Binding-site contacts:
Ligand atom O11 contacts residue VAL282 of chain 2.A at 3.0 Å.
Ligand atom N2 contacts residue MET304 of chain 2.A at 4.1 Å.
Ligand atom C3 contacts residue GLU307 of chain 2.A at 3.2 Å.
Ligand atom O12 contacts residue PHE299 of chain 2.A at 3.8 Å.
Ligand atom C7 contacts residue TRP302 of chain 2.A at 3.0 Å (hydrophobic).
Ligand atom N2 contacts residue HEM1 of chain 2.C at 3.8 Å.
Ligand atom N1 contacts residue TRP302 of chain 2.A at 3.8 Å.
Ligand atom C6 contacts residue GLY301 of chain 2.A at 3.9 Å.
Ligand atom C7 contacts residue PRO280 of chain 2.A at 3.8 Å (hydrophobic).
Ligand atom N1 contacts residue MET304 of chain 2.A at 3.4 Å (h-bond).
Ligand atom O12 contacts residue HEM1 of chain 2.C at 4.1 Å.
Ligand atom C5 contacts residue PRO280 of chain 2.A at 4.0 Å (hydrophobic).
Ligand atom C6 contacts residue PRO280 of chain 2.A at 4.0 Å (hydrophobic).
Ligand atom O12 contacts residue ASN300 of chain 2.A at 3.4 Å.
Ligand atom C4 contacts residue HEM1 of chain 2.C at 4.1 Å.
Ligand atom N1 contacts residue TYR303 of chain 2.A at 3.5 Å.
Ligand atom N1 contacts residue GLU307 of chain 2.A at 3.7 Å.
Ligand atom N10 contacts residue VAL282 of chain 2.A at 3.9 Å.
Ligand atom N1 contacts residue HEM1 of chain 2.C at 3.8 Å.
Ligand atom C4 contacts residue PRO280 of chain 2.A at 4.0 Å (hydrophobic).
Ligand atom C7 contacts residue HEM1 of chain 2.C at 3.2 Å.
Ligand atom N2 contacts residue GLU307 of chain 2.A at 2.7 Å.
Ligand atom C5 contacts residue HEM1 of chain 2.C at 4.0 Å.
Ligand atom O12 contacts residue VAL282 of chain 2.A at 4.2 Å.
Ligand atom C9 contacts residue PRO280 of chain 2.A at 3.9 Å (hydrophobic).
Ligand atom C6 contacts residue HEM1 of chain 2.C at 3.2 Å.
Ligand atom C6 contacts residue TRP302 of chain 2.A at 4.0 Å (hydrophobic).
Ligand atom O11 contacts residue PHE299 of chain 2.A at 3.6 Å.
Ligand atom C8 contacts residue PRO280 of chain 2.A at 3.9 Å (hydrophobic).
Ligand atom O11 contacts residue HEM1 of chain 2.C at 3.6 Å (h-bond).
Ligand atom C9 contacts residue HEM1 of chain 2.C at 4.0 Å.
Ligand atom C8 contacts residue TRP302 of chain 2.A at 3.6 Å (hydrophobic).
Ligand atom C8 contacts residue TYR303 of chain 2.A at 4.2 Å (hydrophobic).
Ligand atom O12 contacts residue PRO280 of chain 2.A at 3.3 Å (h-bond).
Ligand atom C8 contacts residue HEM1 of chain 2.C at 3.6 Å.
Ligand atom O12 contacts residue GLY301 of chain 2.A at 3.4 Å (h-bond).
Ligand atom N2 contacts residue TYR303 of chain 2.A at 3.5 Å.
Ligand atom N10 contacts residue HEM1 of chain 2.C at 4.0 Å.
Ligand atom C3 contacts residue HEM1 of chain 2.C at 3.8 Å.
Ligand atom N10 contacts residue PRO280 of chain 2.A at 3.9 Å.

The small molecule below binds the protein below.
Small molecule (SMILES): O=[N+]([O-])c1ccc2[nH]ncc2c1

Sequence of chain 2.A:
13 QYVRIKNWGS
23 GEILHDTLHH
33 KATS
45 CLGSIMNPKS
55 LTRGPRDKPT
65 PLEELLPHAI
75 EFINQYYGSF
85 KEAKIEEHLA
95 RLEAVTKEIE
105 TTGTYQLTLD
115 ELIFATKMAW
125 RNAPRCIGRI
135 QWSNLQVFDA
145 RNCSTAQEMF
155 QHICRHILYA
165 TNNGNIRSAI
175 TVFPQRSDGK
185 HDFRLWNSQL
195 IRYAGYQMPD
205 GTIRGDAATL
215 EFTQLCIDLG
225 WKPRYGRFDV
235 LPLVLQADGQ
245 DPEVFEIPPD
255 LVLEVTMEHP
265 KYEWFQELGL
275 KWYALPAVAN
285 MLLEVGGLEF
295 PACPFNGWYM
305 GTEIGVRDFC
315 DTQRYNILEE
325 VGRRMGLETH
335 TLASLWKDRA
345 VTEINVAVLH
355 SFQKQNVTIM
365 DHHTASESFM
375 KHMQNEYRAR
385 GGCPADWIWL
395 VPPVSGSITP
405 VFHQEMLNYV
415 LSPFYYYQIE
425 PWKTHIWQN